Sequence of chain 16.C:
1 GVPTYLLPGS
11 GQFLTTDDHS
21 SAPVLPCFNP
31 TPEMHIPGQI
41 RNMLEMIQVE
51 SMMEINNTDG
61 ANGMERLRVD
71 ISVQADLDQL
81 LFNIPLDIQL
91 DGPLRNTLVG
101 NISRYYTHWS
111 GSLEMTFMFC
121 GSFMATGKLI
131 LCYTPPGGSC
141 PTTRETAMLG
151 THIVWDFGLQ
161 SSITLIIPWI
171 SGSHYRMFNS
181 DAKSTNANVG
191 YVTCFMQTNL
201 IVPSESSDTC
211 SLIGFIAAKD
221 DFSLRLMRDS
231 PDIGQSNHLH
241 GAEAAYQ

Sequence of chain 16.A:
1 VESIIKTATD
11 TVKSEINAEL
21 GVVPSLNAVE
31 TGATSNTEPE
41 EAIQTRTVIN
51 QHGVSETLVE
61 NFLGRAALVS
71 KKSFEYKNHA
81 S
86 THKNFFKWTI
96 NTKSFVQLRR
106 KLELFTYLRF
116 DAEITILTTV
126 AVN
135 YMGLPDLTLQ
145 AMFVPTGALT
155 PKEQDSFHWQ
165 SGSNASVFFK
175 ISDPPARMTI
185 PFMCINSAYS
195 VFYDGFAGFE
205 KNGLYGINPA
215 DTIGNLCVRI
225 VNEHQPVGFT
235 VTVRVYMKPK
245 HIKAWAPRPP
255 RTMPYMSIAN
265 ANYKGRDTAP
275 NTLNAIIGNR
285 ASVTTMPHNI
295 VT

The small molecule below binds the protein below.
Small molecule (SMILES): CC(=O)N[C@@H]1[C@@H](O)[C@H](O[C@@H]2O[C@H](CO[C@]3(C(=O)O)C[C@H](O)[C@@H](NC(C)=O)[C@H]([C@H](O)[C@H](O)CO)O3)[C@H](O)[C@H](O)[C@H]2O)[C@@H](CO)O[C@H]1O

Binding-site contacts:
Ligand atom C4 contacts residue PRO274 of chain 16.A at 4.0 Å (hydrophobic).
Ligand atom C4 contacts residue ASP232 of chain 16.C at 3.5 Å.
Ligand atom C3 contacts residue ASP232 of chain 16.C at 4.1 Å.
Ligand atom N5 contacts residue PRO231 of chain 16.C at 2.9 Å (h-bond).
Ligand atom C11 contacts residue PRO231 of chain 16.C at 4.0 Å (hydrophobic).
Ligand atom C4 contacts residue ASP91 of chain 16.C at 3.3 Å.
Ligand atom C5 contacts residue PRO231 of chain 16.C at 3.6 Å (hydrophobic).
Ligand atom N5 contacts residue ASN275 of chain 16.A at 3.5 Å (h-bond).
Ligand atom O4 contacts residue ARG95 of chain 16.C at 3.6 Å.
Ligand atom C4 contacts residue ASN275 of chain 16.A at 3.8 Å.
Ligand atom O6 contacts residue ASP91 of chain 16.C at 3.3 Å.
Ligand atom O4 contacts residue PRO231 of chain 16.C at 3.8 Å.
Ligand atom C6 contacts residue PRO231 of chain 16.C at 4.0 Å (hydrophobic).
Ligand atom C4 contacts residue ARG104 of chain 16.C at 4.0 Å.
Ligand atom O4 contacts residue ASP91 of chain 16.C at 2.8 Å (salt-bridge).
Ligand atom O6 contacts residue PRO274 of chain 16.A at 3.7 Å.
Ligand atom O3 contacts residue ASP91 of chain 16.C at 4.0 Å.
Ligand atom C3 contacts residue PRO274 of chain 16.A at 3.8 Å (hydrophobic).
Ligand atom O3 contacts residue PRO274 of chain 16.A at 3.9 Å.
Ligand atom C10 contacts residue PRO231 of chain 16.C at 3.9 Å (hydrophobic).
Ligand atom C11 contacts residue ASP232 of chain 16.C at 3.8 Å.
Ligand atom C10 contacts residue ASN275 of chain 16.A at 3.2 Å.
Ligand atom C11 contacts residue GLY234 of chain 16.C at 3.9 Å.
Ligand atom C3 contacts residue ARG95 of chain 16.C at 3.9 Å.
Ligand atom C1 contacts residue ARG104 of chain 16.C at 3.7 Å.
Ligand atom O7 contacts residue SER180 of chain 16.C at 3.7 Å.
Ligand atom O10 contacts residue ARG270 of chain 16.A at 4.0 Å.
Ligand atom C5 contacts residue ASN275 of chain 16.A at 3.5 Å.
Ligand atom O10 contacts residue ASN275 of chain 16.A at 2.9 Å (h-bond).
Ligand atom O4 contacts residue ASN275 of chain 16.A at 3.0 Å (h-bond).
Ligand atom O4 contacts residue ASP232 of chain 16.C at 2.8 Å (salt-bridge).
Ligand atom C4 contacts residue PRO231 of chain 16.C at 3.4 Å (hydrophobic).
Ligand atom O7 contacts residue PRO274 of chain 16.A at 3.4 Å.
Ligand atom C6 contacts residue ASP91 of chain 16.C at 3.9 Å.
Ligand atom C3 contacts residue PRO274 of chain 16.A at 4.1 Å (hydrophobic).
Ligand atom C5 contacts residue PRO274 of chain 16.A at 3.9 Å (hydrophobic).
Ligand atom O3 contacts residue GLY282 of chain 16.A at 3.4 Å.
Ligand atom C3 contacts residue ARG104 of chain 16.C at 3.9 Å.
Ligand atom C11 contacts residue ILE233 of chain 16.C at 3.8 Å (hydrophobic).
Ligand atom O1B contacts residue ARG104 of chain 16.C at 2.8 Å (salt-bridge).